Sequence of chain 1.A:
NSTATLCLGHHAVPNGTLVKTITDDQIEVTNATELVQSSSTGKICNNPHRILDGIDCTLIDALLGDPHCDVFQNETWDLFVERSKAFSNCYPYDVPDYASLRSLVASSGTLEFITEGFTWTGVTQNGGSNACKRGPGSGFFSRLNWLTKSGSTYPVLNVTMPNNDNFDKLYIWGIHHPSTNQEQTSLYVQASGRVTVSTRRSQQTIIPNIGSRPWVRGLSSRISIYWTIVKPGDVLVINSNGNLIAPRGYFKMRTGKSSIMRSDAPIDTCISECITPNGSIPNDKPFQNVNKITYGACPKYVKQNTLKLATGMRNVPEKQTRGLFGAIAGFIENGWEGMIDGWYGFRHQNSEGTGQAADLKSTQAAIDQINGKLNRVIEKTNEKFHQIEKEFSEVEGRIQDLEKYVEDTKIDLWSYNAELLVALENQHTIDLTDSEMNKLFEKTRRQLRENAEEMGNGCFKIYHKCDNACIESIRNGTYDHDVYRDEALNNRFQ

The small molecule below binds the protein below.
Small molecule (SMILES): CC(=O)N[C@H]1[C@H](O[C@H]2[C@H](O)[C@@H](NC(C)=O)CO[C@@H]2CO)O[C@H](CO)[C@@H](O[C@@H]2O[C@H](CO[C@H]3O[C@H](CO)[C@@H](O)[C@H](O)[C@@H]3O)[C@@H](O)[C@H](O[C@H]3O[C@H](CO)[C@@H](O)[C@H](O)[C@@H]3O)[C@@H]2O)[C@@H]1O

Sequence of chain 1.C:
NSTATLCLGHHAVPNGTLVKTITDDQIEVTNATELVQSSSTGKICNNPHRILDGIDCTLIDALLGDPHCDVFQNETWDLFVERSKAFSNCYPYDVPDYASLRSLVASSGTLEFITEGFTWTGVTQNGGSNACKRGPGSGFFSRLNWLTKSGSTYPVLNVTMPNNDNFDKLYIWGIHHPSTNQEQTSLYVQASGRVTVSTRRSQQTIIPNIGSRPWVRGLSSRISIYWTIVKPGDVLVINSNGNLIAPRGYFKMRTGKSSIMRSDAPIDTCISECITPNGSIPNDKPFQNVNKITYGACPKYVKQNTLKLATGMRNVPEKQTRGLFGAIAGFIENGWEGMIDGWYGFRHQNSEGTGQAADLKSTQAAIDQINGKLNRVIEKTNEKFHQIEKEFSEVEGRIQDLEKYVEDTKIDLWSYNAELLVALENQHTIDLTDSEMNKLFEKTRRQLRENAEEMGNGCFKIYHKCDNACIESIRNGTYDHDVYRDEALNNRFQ

Binding-site contacts:
Ligand atom C7 contacts residue ASN165 of chain 1.A at 3.2 Å.
Ligand atom O6 contacts residue TRP222 of chain 1.C at 3.1 Å.
Ligand atom C1 contacts residue SER219 of chain 1.C at 4.2 Å.
Ligand atom O5 contacts residue TRP222 of chain 1.C at 4.3 Å.
Ligand atom C8 contacts residue SER219 of chain 1.C at 3.9 Å.
Ligand atom C8 contacts residue ASN165 of chain 1.A at 4.4 Å.
Ligand atom C5 contacts residue TRP222 of chain 1.C at 4.0 Å (hydrophobic).
Ligand atom C4 contacts residue TRP222 of chain 1.C at 4.3 Å (hydrophobic).
Ligand atom O7 contacts residue TRP222 of chain 1.C at 3.3 Å (h-bond).
Ligand atom O3 contacts residue TRP222 of chain 1.C at 4.1 Å.
Ligand atom C5 contacts residue ASN165 of chain 1.A at 3.6 Å.
Ligand atom C8 contacts residue TRP222 of chain 1.C at 4.3 Å (hydrophobic).
Ligand atom O5 contacts residue TRP222 of chain 1.C at 4.4 Å.
Ligand atom C6 contacts residue THR167 of chain 1.A at 3.8 Å.
Ligand atom C6 contacts residue TRP222 of chain 1.C at 4.4 Å (hydrophobic).
Ligand atom C3 contacts residue TRP222 of chain 1.C at 4.2 Å (hydrophobic).
Ligand atom N2 contacts residue ASN165 of chain 1.A at 3.0 Å (h-bond).
Ligand atom O6 contacts residue THR167 of chain 1.A at 3.6 Å.
Ligand atom O7 contacts residue ARG220 of chain 1.C at 4.0 Å.
Ligand atom C1 contacts residue ASN165 of chain 1.A at 1.4 Å.
Ligand atom C2 contacts residue TRP222 of chain 1.C at 4.2 Å (hydrophobic).
Ligand atom C4 contacts residue ASN165 of chain 1.A at 4.2 Å.
Ligand atom C3 contacts residue ASN165 of chain 1.A at 3.8 Å.
Ligand atom C2 contacts residue ASN165 of chain 1.A at 2.5 Å.
Ligand atom C7 contacts residue PRO221 of chain 1.C at 4.3 Å (hydrophobic).
Ligand atom N2 contacts residue SER219 of chain 1.C at 3.6 Å.
Ligand atom C1 contacts residue TRP222 of chain 1.C at 4.0 Å (hydrophobic).
Ligand atom O7 contacts residue PRO221 of chain 1.C at 3.4 Å.
Ligand atom C7 contacts residue SER219 of chain 1.C at 4.1 Å.
Ligand atom C7 contacts residue TRP222 of chain 1.C at 4.0 Å (hydrophobic).
Ligand atom O7 contacts residue ASN165 of chain 1.A at 3.1 Å (h-bond).
Ligand atom C8 contacts residue PRO221 of chain 1.C at 4.4 Å (hydrophobic).
Ligand atom C8 contacts residue VAL242 of chain 1.A at 4.5 Å (hydrophobic).
Ligand atom O5 contacts residue ASN165 of chain 1.A at 2.4 Å (h-bond).